Binding-site contacts:
Ligand atom C3 contacts residue ASN771 of chain 1.A at 3.8 Å.
Ligand atom C2 contacts residue ASN771 of chain 1.A at 2.4 Å.
Ligand atom O7 contacts residue ASN771 of chain 1.A at 3.1 Å (h-bond).
Ligand atom N2 contacts residue ASN771 of chain 1.A at 2.9 Å (h-bond).
Ligand atom O6 contacts residue SER732 of chain 1.A at 4.1 Å.
Ligand atom O5 contacts residue ASN771 of chain 1.A at 2.4 Å (h-bond).
Ligand atom C5 contacts residue ASN771 of chain 1.A at 3.7 Å.
Ligand atom C6 contacts residue SER732 of chain 1.A at 4.1 Å.
Ligand atom C8 contacts residue ASN771 of chain 1.A at 4.4 Å.
Ligand atom C1 contacts residue ASN771 of chain 1.A at 1.4 Å.
Ligand atom C4 contacts residue ASN771 of chain 1.A at 4.2 Å.
Ligand atom C7 contacts residue ASN771 of chain 1.A at 3.2 Å.

Sequence of chain 1.A:
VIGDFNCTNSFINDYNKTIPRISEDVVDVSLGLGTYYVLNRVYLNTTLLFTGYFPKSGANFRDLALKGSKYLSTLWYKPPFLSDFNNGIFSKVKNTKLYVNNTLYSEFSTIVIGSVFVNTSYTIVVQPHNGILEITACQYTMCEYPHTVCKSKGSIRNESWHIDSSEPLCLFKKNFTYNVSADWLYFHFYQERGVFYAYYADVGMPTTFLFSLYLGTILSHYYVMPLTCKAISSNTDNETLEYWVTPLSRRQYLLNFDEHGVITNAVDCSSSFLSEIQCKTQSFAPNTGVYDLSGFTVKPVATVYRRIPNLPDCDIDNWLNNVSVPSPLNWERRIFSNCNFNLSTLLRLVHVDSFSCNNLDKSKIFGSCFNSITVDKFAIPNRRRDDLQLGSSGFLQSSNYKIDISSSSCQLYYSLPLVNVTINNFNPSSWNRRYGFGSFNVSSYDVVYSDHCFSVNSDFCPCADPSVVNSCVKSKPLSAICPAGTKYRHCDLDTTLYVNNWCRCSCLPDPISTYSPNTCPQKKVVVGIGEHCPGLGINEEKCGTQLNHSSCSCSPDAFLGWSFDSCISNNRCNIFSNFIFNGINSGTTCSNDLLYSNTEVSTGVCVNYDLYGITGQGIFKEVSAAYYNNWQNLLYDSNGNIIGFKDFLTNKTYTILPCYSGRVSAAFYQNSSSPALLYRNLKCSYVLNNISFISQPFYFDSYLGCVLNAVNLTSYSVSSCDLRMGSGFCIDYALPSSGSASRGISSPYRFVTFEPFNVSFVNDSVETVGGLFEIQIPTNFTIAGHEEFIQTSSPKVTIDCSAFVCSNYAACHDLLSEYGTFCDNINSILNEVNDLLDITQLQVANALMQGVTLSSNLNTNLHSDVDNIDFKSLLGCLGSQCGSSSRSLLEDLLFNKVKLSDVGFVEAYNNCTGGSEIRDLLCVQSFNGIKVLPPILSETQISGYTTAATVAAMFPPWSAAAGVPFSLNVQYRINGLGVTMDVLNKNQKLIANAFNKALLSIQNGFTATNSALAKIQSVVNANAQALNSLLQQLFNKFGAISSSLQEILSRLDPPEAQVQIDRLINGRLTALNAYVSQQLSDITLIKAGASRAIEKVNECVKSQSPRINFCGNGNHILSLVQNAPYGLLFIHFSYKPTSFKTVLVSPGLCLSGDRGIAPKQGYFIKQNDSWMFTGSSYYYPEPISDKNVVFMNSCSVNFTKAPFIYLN

This protein binds this small molecule.
Small molecule (SMILES): CC(=O)N[C@@H]1[C@@H](O)[C@H](O)[C@@H](CO)O[C@H]1O